Binding-site contacts:
Ligand atom CSS contacts residue ILE323 of chain 1.B at 3.6 Å (hydrophobic).
Ligand atom O3S contacts residue LEU319 of chain 1.B at 3.8 Å.
Ligand atom O4S contacts residue ILE354 of chain 1.B at 4.4 Å.
Ligand atom CS contacts residue TYR345 of chain 1.B at 4.5 Å (hydrophobic).
Ligand atom C1S contacts residue TYR345 of chain 1.B at 4.4 Å (hydrophobic).
Ligand atom C6S contacts residue ILE354 of chain 1.B at 4.4 Å (hydrophobic).
Ligand atom O2S contacts residue APC1 of chain 1.I at 3.6 Å.
Ligand atom CS contacts residue APC1 of chain 1.I at 3.5 Å.
Ligand atom C6S contacts residue GLN371 of chain 1.B at 4.0 Å.
Ligand atom O2S contacts residue ASP348 of chain 1.B at 3.3 Å.
Ligand atom C1S contacts residue LEU349 of chain 1.B at 4.0 Å (hydrophobic).
Ligand atom O4S contacts residue GLN371 of chain 1.B at 3.0 Å (h-bond).
Ligand atom C5S contacts residue ILE354 of chain 1.B at 4.0 Å (hydrophobic).
Ligand atom CS contacts residue GLY346 of chain 1.B at 3.4 Å.
Ligand atom C5S contacts residue LEU349 of chain 1.B at 3.8 Å (hydrophobic).
Ligand atom O2S contacts residue SER347 of chain 1.B at 4.1 Å.
Ligand atom O2S contacts residue GLY346 of chain 1.B at 3.4 Å (h-bond).
Ligand atom O2S contacts residue LEU349 of chain 1.B at 3.9 Å.
Ligand atom NS contacts residue LEU349 of chain 1.B at 3.1 Å.
Ligand atom O1S contacts residue APC1 of chain 1.I at 3.0 Å (h-bond).
Ligand atom C4S contacts residue LEU349 of chain 1.B at 4.0 Å (hydrophobic).
Ligand atom O1S contacts residue GLY346 of chain 1.B at 3.1 Å (h-bond).
Ligand atom CS contacts residue LEU349 of chain 1.B at 4.4 Å (hydrophobic).
Ligand atom C5S contacts residue GLN371 of chain 1.B at 4.4 Å.
Ligand atom O1S contacts residue TYR345 of chain 1.B at 3.7 Å.
Ligand atom C3S contacts residue ILE323 of chain 1.B at 3.5 Å (hydrophobic).
Ligand atom CSS contacts residue TYR345 of chain 1.B at 4.0 Å (hydrophobic).
Ligand atom O3S contacts residue ILE323 of chain 1.B at 4.4 Å.
Ligand atom C4S contacts residue ILE354 of chain 1.B at 4.1 Å (hydrophobic).

Sequence of chain 1.B:
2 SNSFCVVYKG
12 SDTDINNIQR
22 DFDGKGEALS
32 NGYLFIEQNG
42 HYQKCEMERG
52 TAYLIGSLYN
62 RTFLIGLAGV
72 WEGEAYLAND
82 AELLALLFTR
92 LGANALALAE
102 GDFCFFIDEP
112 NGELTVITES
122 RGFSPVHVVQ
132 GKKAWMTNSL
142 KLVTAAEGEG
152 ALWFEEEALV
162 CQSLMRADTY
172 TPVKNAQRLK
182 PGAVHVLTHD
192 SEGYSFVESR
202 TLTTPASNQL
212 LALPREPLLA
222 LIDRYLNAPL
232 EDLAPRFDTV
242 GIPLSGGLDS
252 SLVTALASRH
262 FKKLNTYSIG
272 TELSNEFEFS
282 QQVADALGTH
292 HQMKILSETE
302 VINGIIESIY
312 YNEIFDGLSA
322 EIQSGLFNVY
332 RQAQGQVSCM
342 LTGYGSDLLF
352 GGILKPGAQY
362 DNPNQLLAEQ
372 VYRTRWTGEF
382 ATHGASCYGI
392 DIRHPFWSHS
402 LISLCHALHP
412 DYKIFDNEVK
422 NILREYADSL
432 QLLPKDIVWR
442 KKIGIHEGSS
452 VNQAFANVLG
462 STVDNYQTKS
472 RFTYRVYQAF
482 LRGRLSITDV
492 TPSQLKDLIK

The small molecule below binds the protein below.
Small molecule (SMILES): O=C(O)C[C@@H]1CC[C@@H](C(=O)O)N1